This small molecule binds to this protein.
Small molecule (SMILES): CC(=O)N[C@H]1[C@H](O[C@H]2[C@H](O[C@@H]3O[C@@H](C)[C@@H](O)[C@@H](O)[C@@H]3O)[C@@H](NC(C)=O)CO[C@@H]2CO)O[C@H](CO)[C@@H](O)[C@@H]1O

Sequence of chain 1.A:
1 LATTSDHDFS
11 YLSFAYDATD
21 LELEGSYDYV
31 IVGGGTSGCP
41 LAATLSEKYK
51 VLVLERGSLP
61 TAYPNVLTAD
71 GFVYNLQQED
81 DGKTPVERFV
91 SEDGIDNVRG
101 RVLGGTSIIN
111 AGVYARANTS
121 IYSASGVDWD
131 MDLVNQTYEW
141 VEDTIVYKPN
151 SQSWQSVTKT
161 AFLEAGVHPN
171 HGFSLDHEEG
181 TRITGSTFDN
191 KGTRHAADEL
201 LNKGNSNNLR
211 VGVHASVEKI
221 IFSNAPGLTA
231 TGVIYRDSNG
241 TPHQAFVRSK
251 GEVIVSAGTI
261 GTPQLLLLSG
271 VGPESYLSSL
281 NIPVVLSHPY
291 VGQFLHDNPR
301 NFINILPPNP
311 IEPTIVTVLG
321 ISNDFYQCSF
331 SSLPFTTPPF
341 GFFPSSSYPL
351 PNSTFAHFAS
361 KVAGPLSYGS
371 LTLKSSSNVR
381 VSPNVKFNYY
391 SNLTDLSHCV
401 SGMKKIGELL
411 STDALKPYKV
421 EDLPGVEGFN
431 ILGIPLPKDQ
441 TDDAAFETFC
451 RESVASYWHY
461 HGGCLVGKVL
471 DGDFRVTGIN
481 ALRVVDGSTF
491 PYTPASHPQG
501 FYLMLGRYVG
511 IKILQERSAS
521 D

Binding-site contacts:
Ligand atom O6 contacts residue LEU366 of chain 1.A at 3.6 Å.
Ligand atom O6 contacts residue TYR492 of chain 1.A at 4.4 Å.
Ligand atom C3 contacts residue ASN392 of chain 1.A at 3.8 Å.
Ligand atom C8 contacts residue ASN392 of chain 1.A at 3.9 Å.
Ligand atom C7 contacts residue ASN392 of chain 1.A at 3.3 Å.
Ligand atom C8 contacts residue SER391 of chain 1.A at 3.6 Å.
Ligand atom C2 contacts residue ASN392 of chain 1.A at 2.4 Å.
Ligand atom O7 contacts residue ASN392 of chain 1.A at 3.7 Å.
Ligand atom C1 contacts residue LEU366 of chain 1.A at 4.1 Å (hydrophobic).
Ligand atom N2 contacts residue ASN392 of chain 1.A at 2.9 Å (h-bond).
Ligand atom C5 contacts residue ASN392 of chain 1.A at 3.7 Å.
Ligand atom C5 contacts residue LEU366 of chain 1.A at 4.0 Å (hydrophobic).
Ligand atom C1 contacts residue ASN392 of chain 1.A at 1.4 Å.
Ligand atom O5 contacts residue LEU366 of chain 1.A at 3.4 Å.
Ligand atom C6 contacts residue LEU366 of chain 1.A at 3.8 Å (hydrophobic).
Ligand atom O5 contacts residue ASN392 of chain 1.A at 2.4 Å (h-bond).
Ligand atom C4 contacts residue ASN392 of chain 1.A at 4.2 Å.